Sequence of chain 17.E:
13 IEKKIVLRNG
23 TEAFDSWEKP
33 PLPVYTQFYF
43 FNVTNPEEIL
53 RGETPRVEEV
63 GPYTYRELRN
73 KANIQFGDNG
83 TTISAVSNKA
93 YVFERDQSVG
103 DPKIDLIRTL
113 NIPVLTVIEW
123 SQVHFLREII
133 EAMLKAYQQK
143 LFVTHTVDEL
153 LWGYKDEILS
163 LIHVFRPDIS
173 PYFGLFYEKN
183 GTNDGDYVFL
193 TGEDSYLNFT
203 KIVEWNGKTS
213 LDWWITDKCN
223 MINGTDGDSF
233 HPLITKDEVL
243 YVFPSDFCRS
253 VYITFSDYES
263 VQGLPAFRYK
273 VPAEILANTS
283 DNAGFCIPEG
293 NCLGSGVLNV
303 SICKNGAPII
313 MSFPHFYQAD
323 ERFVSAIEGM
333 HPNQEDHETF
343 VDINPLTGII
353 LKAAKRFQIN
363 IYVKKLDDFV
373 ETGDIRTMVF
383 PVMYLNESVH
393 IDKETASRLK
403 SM

This small molecule binds to this protein.
Small molecule (SMILES): CC(=O)N[C@H]1[C@H](O[C@H]2[C@H](O)[C@@H](NC(C)=O)CO[C@@H]2CO)O[C@H](CO)[C@@H](O)[C@@H]1O

Binding-site contacts:
Ligand atom O3 contacts residue VAL94 of chain 17.E at 4.5 Å.
Ligand atom C7 contacts residue TRP154 of chain 17.E at 4.5 Å (hydrophobic).
Ligand atom C5 contacts residue ASN182 of chain 17.E at 3.6 Å.
Ligand atom C2 contacts residue ASN182 of chain 17.E at 2.5 Å.
Ligand atom O7 contacts residue ASN182 of chain 17.E at 2.9 Å (h-bond).
Ligand atom N2 contacts residue TYR93 of chain 17.E at 3.3 Å (h-bond).
Ligand atom C4 contacts residue ASN182 of chain 17.E at 4.3 Å.
Ligand atom C8 contacts residue ASP150 of chain 17.E at 4.3 Å.
Ligand atom O7 contacts residue TRP154 of chain 17.E at 4.5 Å.
Ligand atom O4 contacts residue VAL94 of chain 17.E at 3.7 Å.
Ligand atom C1 contacts residue ASN182 of chain 17.E at 1.4 Å.
Ligand atom N2 contacts residue ASN182 of chain 17.E at 2.9 Å (h-bond).
Ligand atom C3 contacts residue ASN182 of chain 17.E at 3.8 Å.
Ligand atom C1 contacts residue TYR93 of chain 17.E at 3.8 Å (hydrophobic).
Ligand atom C7 contacts residue ASN182 of chain 17.E at 3.1 Å.
Ligand atom C2 contacts residue VAL94 of chain 17.E at 4.3 Å (hydrophobic).
Ligand atom C8 contacts residue TRP154 of chain 17.E at 3.6 Å (hydrophobic).
Ligand atom C3 contacts residue VAL94 of chain 17.E at 4.4 Å (hydrophobic).
Ligand atom C8 contacts residue ASN182 of chain 17.E at 4.3 Å.
Ligand atom O5 contacts residue ASN182 of chain 17.E at 2.4 Å (h-bond).
Ligand atom C3 contacts residue TYR93 of chain 17.E at 3.8 Å (hydrophobic).
Ligand atom O7 contacts residue VAL94 of chain 17.E at 3.5 Å.
Ligand atom C8 contacts residue TYR93 of chain 17.E at 4.4 Å (hydrophobic).
Ligand atom C2 contacts residue TYR93 of chain 17.E at 3.8 Å (hydrophobic).
Ligand atom C7 contacts residue TYR93 of chain 17.E at 4.3 Å (hydrophobic).
Ligand atom O7 contacts residue LEU70 of chain 17.E at 3.7 Å.